Binding-site contacts:
Ligand atom O5 contacts residue SER800 of chain 1.I at 4.5 Å.
Ligand atom C7 contacts residue ASN798 of chain 1.I at 3.2 Å.
Ligand atom O5 contacts residue GLN801 of chain 1.I at 4.1 Å.
Ligand atom O6 contacts residue GLN801 of chain 1.I at 3.3 Å (h-bond).
Ligand atom C3 contacts residue ASN798 of chain 1.I at 3.8 Å.
Ligand atom C5 contacts residue GLN801 of chain 1.I at 3.7 Å.
Ligand atom O7 contacts residue ASN798 of chain 1.I at 3.0 Å (h-bond).
Ligand atom C8 contacts residue ASN798 of chain 1.I at 4.4 Å.
Ligand atom C6 contacts residue GLN801 of chain 1.I at 3.3 Å.
Ligand atom C4 contacts residue ASN798 of chain 1.I at 4.2 Å.
Ligand atom C1 contacts residue SER800 of chain 1.I at 4.1 Å.
Ligand atom C2 contacts residue ASN798 of chain 1.I at 2.4 Å.
Ligand atom C1 contacts residue ASN798 of chain 1.I at 1.4 Å.
Ligand atom N2 contacts residue ASN798 of chain 1.I at 2.9 Å (h-bond).
Ligand atom C5 contacts residue ASN798 of chain 1.I at 3.7 Å.
Ligand atom O5 contacts residue ASN798 of chain 1.I at 2.4 Å (h-bond).

Sequence of chain 1.I:
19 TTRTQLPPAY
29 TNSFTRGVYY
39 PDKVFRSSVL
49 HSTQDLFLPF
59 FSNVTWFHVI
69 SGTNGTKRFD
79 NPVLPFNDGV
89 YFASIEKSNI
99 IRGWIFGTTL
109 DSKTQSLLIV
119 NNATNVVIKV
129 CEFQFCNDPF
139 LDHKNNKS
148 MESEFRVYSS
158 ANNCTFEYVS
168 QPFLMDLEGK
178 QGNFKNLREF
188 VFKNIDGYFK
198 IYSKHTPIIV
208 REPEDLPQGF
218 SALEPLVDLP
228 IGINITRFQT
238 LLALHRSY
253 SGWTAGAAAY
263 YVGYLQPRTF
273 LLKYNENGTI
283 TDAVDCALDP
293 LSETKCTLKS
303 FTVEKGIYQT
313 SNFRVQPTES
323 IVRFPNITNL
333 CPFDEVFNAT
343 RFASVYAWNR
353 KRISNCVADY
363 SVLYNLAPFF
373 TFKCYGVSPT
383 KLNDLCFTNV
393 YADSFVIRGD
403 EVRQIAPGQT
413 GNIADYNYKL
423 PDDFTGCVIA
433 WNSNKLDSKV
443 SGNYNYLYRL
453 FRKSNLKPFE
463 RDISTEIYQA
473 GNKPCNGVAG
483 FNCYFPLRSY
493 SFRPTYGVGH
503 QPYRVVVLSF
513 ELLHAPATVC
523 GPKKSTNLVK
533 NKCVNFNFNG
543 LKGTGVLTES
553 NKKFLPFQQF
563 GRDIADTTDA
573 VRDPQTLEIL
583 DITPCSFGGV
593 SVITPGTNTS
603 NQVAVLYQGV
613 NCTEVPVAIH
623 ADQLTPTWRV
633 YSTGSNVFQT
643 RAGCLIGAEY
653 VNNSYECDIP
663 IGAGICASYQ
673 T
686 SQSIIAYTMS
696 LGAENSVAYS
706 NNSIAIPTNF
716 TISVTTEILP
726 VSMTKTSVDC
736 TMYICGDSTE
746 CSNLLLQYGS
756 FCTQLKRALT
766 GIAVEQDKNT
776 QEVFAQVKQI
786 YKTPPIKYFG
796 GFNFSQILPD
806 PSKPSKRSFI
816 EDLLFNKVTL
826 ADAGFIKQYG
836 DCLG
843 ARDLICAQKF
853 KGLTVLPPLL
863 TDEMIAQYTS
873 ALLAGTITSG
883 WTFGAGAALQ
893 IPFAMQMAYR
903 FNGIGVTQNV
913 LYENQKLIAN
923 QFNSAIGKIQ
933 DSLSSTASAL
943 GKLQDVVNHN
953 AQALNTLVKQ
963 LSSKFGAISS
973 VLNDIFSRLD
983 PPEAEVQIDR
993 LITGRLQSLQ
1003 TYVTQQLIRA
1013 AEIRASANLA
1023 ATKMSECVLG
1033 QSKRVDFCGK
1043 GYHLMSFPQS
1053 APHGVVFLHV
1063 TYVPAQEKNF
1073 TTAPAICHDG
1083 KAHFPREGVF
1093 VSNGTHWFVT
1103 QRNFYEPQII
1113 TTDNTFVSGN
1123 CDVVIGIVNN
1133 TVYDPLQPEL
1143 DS

This protein binds this small molecule.
Small molecule (SMILES): CC(=O)N[C@H]1[C@H](O[C@H]2[C@H](O)[C@@H](NC(C)=O)CO[C@@H]2CO)O[C@H](CO)[C@@H](O)[C@@H]1O